Binding-site contacts:
Ligand atom O3' contacts residue HIS90 of chain 1.A at 4.2 Å.
Ligand atom C1' contacts residue PO41 of chain 1.D at 3.4 Å.
Ligand atom C5' contacts residue HIS243 of chain 1.A at 3.9 Å.
Ligand atom O3' contacts residue TYR92 of chain 1.A at 2.9 Å (h-bond).
Ligand atom C2' contacts residue PO41 of chain 1.D at 3.6 Å.
Ligand atom C2' contacts residue SER36 of chain 1.A at 4.3 Å.
Ligand atom N4' contacts residue 9HX1 of chain 1.E at 3.7 Å.
Ligand atom O2' contacts residue MET207 of chain 1.A at 3.1 Å.
Ligand atom O2' contacts residue 9HX1 of chain 1.E at 4.4 Å.
Ligand atom O3' contacts residue PHE153 of chain 1.B at 3.7 Å.
Ligand atom N4' contacts residue ALA120 of chain 1.A at 4.2 Å.
Ligand atom C1' contacts residue ALA120 of chain 1.A at 3.8 Å (hydrophobic).
Ligand atom C5' contacts residue PHE153 of chain 1.B at 3.7 Å (hydrophobic).
Ligand atom N4' contacts residue SER36 of chain 1.A at 2.7 Å (h-bond).
Ligand atom C1' contacts residue 9HX1 of chain 1.E at 3.1 Å.
Ligand atom C3' contacts residue MET207 of chain 1.A at 3.6 Å (hydrophobic).
Ligand atom C3' contacts residue PHE153 of chain 1.B at 3.7 Å (hydrophobic).
Ligand atom C2' contacts residue MET207 of chain 1.A at 3.8 Å (hydrophobic).
Ligand atom O3' contacts residue SER36 of chain 1.A at 4.1 Å.
Ligand atom N4' contacts residue VAL246 of chain 1.A at 4.2 Å.
Ligand atom O2' contacts residue PO41 of chain 1.D at 2.7 Å (h-bond).
Ligand atom O5' contacts residue TYR188 of chain 1.A at 2.7 Å (h-bond).
Ligand atom C4' contacts residue SER36 of chain 1.A at 3.7 Å.
Ligand atom C1' contacts residue SER36 of chain 1.A at 3.2 Å.
Ligand atom N4' contacts residue PO41 of chain 1.D at 4.2 Å.
Ligand atom C3' contacts residue SER36 of chain 1.A at 4.4 Å.
Ligand atom C4' contacts residue PHE153 of chain 1.B at 3.9 Å (hydrophobic).
Ligand atom O5' contacts residue VAL246 of chain 1.A at 3.7 Å.
Ligand atom O3' contacts residue PO41 of chain 1.D at 4.3 Å.
Ligand atom C3' contacts residue TYR92 of chain 1.A at 4.1 Å (hydrophobic).
Ligand atom C5' contacts residue TYR188 of chain 1.A at 3.2 Å (hydrophobic).
Ligand atom C4' contacts residue HIS243 of chain 1.A at 4.3 Å.
Ligand atom O3' contacts residue MET207 of chain 1.A at 4.4 Å.
Ligand atom C2' contacts residue 9HX1 of chain 1.E at 3.5 Å.
Ligand atom C3' contacts residue 9HX1 of chain 1.E at 4.5 Å.
Ligand atom O5' contacts residue HIS243 of chain 1.A at 2.8 Å (h-bond).
Ligand atom C5' contacts residue 9HX1 of chain 1.E at 4.1 Å.
Ligand atom C4' contacts residue 9HX1 of chain 1.E at 4.3 Å.
Ligand atom O2' contacts residue SER208 of chain 1.A at 4.2 Å.
Ligand atom O5' contacts residue PHE153 of chain 1.B at 4.3 Å.

Sequence of chain 1.A:
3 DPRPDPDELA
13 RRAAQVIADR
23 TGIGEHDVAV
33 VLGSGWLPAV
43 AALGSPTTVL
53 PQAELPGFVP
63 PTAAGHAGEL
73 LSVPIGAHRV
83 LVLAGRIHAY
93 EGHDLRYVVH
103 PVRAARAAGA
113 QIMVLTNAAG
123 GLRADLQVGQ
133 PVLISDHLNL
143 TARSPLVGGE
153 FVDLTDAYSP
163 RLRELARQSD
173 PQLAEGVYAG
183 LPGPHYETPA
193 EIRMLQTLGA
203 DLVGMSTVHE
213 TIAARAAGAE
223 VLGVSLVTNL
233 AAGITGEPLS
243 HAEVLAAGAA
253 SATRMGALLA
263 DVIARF

Sequence of chain 1.B:
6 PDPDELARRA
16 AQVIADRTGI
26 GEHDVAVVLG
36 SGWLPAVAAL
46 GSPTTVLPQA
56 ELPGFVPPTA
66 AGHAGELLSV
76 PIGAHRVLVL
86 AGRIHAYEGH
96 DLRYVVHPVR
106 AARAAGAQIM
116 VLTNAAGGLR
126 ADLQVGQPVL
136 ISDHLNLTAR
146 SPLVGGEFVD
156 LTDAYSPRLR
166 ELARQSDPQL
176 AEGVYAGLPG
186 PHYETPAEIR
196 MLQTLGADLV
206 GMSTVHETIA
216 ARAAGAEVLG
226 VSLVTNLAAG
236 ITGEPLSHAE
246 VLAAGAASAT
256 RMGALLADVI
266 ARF

A protein and the small-molecule ligand that binds it are described below.
Small molecule (SMILES): OC[C@H]1NC[C@H](O)[C@@H]1O